A protein and the small-molecule ligand that binds it are described below.
Small molecule (SMILES): O=C(O)/C=C/c1ccc(O)cc1

Sequence of chain 1.A:
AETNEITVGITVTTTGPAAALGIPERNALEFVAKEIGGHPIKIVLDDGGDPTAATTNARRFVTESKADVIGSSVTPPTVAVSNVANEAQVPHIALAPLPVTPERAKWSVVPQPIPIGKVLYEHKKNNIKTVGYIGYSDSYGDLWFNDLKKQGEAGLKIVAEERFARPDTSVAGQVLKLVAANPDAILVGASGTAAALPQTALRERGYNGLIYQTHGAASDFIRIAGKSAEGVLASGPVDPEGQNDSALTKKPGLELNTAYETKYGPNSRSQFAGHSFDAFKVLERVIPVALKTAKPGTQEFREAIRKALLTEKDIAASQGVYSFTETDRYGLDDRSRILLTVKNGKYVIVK

Binding-site contacts:
Ligand atom C2' contacts residue PRO101 of chain 1.A at 3.9 Å (hydrophobic).
Ligand atom C5' contacts residue GLY224 of chain 1.A at 3.7 Å.
Ligand atom C2 contacts residue TYR147 of chain 1.A at 3.6 Å (hydrophobic).
Ligand atom C3' contacts residue PHE283 of chain 1.A at 4.0 Å (hydrophobic).
Ligand atom O1 contacts residue TYR143 of chain 1.A at 3.5 Å.
Ligand atom C3 contacts residue LEU23 of chain 1.A at 3.6 Å (hydrophobic).
Ligand atom O2 contacts residue THR79 of chain 1.A at 2.8 Å (h-bond).
Ligand atom C6' contacts residue TYR147 of chain 1.A at 3.6 Å (hydrophobic).
Ligand atom C1 contacts residue TYR147 of chain 1.A at 3.6 Å (hydrophobic).
Ligand atom C5' contacts residue HIS223 of chain 1.A at 3.7 Å.
Ligand atom C6' contacts residue PRO101 of chain 1.A at 3.6 Å (hydrophobic).
Ligand atom C2 contacts residue PRO101 of chain 1.A at 4.0 Å (hydrophobic).
Ligand atom O4' contacts residue GLN282 of chain 1.A at 3.0 Å (h-bond).
Ligand atom C5' contacts residue PRO101 of chain 1.A at 3.8 Å (hydrophobic).
Ligand atom C2' contacts residue LEU23 of chain 1.A at 3.6 Å (hydrophobic).
Ligand atom C1 contacts residue SER199 of chain 1.A at 3.5 Å.
Ligand atom C3 contacts residue SER199 of chain 1.A at 3.8 Å.
Ligand atom C2' contacts residue SER77 of chain 1.A at 3.9 Å.
Ligand atom O2 contacts residue ARG174 of chain 1.A at 2.9 Å (salt-bridge).
Ligand atom C4' contacts residue PRO116 of chain 1.A at 3.8 Å (hydrophobic).
Ligand atom C1 contacts residue THR79 of chain 1.A at 3.7 Å.
Ligand atom C2 contacts residue SER199 of chain 1.A at 4.0 Å.
Ligand atom C2 contacts residue THR79 of chain 1.A at 3.9 Å.
Ligand atom O1 contacts residue ARG174 of chain 1.A at 2.9 Å (salt-bridge).
Ligand atom C6' contacts residue GLY224 of chain 1.A at 3.4 Å.
Ligand atom C4' contacts residue HIS286 of chain 1.A at 3.6 Å.
Ligand atom C1' contacts residue LEU23 of chain 1.A at 4.0 Å (hydrophobic).
Ligand atom C1' contacts residue GLY224 of chain 1.A at 4.0 Å.
Ligand atom O1 contacts residue SER199 of chain 1.A at 2.5 Å (h-bond).
Ligand atom O4' contacts residue PRO116 of chain 1.A at 3.4 Å.
Ligand atom O2 contacts residue TYR147 of chain 1.A at 3.3 Å.
Ligand atom O4' contacts residue HIS286 of chain 1.A at 2.7 Å (h-bond).
Ligand atom C3 contacts residue SER77 of chain 1.A at 4.0 Å.
Ligand atom O1 contacts residue VAL78 of chain 1.A at 3.5 Å.
Ligand atom C1 contacts residue ARG174 of chain 1.A at 3.6 Å.
Ligand atom O4' contacts residue HIS223 of chain 1.A at 3.6 Å.
Ligand atom C1' contacts residue PRO101 of chain 1.A at 3.6 Å (hydrophobic).
Ligand atom C3' contacts residue HIS286 of chain 1.A at 3.7 Å.
Ligand atom O2 contacts residue VAL78 of chain 1.A at 3.7 Å.
Ligand atom C1 contacts residue VAL78 of chain 1.A at 3.8 Å (hydrophobic).